The protein below binds the small molecule below.
Small molecule (SMILES): O=C([O-])C(=O)[O-]

Binding-site contacts:
Ligand atom O2 contacts residue ALA209 of chain 1.E at 3.3 Å.
Ligand atom C1 contacts residue THR244 of chain 1.E at 4.2 Å.
Ligand atom O1 contacts residue MET276 of chain 1.E at 4.2 Å.
Ligand atom C2 contacts residue ARG210 of chain 1.E at 4.4 Å.
Ligand atom O1 contacts residue MET207 of chain 1.E at 4.1 Å.
Ligand atom O4 contacts residue ALA209 of chain 1.E at 3.8 Å.
Ligand atom C2 contacts residue ASP212 of chain 1.E at 3.8 Å.
Ligand atom O4 contacts residue MG1 of chain 1.CA at 2.2 Å.
Ligand atom O2 contacts residue GLY211 of chain 1.E at 3.0 Å (h-bond).
Ligand atom O3 contacts residue MG1 of chain 1.CA at 1.9 Å.
Ligand atom O1 contacts residue THR244 of chain 1.E at 3.7 Å.
Ligand atom O1 contacts residue ARG87 of chain 1.E at 4.0 Å.
Ligand atom O1 contacts residue MG1 of chain 1.CA at 4.0 Å.
Ligand atom C1 contacts residue ALA209 of chain 1.E at 3.7 Å (hydrophobic).
Ligand atom O4 contacts residue ASP212 of chain 1.E at 2.8 Å (salt-bridge).
Ligand atom O4 contacts residue GLU188 of chain 1.E at 3.1 Å (salt-bridge).
Ligand atom C1 contacts residue GLU188 of chain 1.E at 3.7 Å.
Ligand atom O1 contacts residue LYS186 of chain 1.E at 3.6 Å (salt-bridge).
Ligand atom O2 contacts residue ASP212 of chain 1.E at 4.0 Å.
Ligand atom O3 contacts residue GLU188 of chain 1.E at 3.1 Å (salt-bridge).
Ligand atom C2 contacts residue GLY211 of chain 1.E at 3.7 Å.
Ligand atom C2 contacts residue THR244 of chain 1.E at 3.6 Å.
Ligand atom O2 contacts residue ARG210 of chain 1.E at 3.5 Å (salt-bridge).
Ligand atom C2 contacts residue GLU188 of chain 1.E at 3.6 Å.
Ligand atom O3 contacts residue LYS186 of chain 1.E at 2.8 Å (salt-bridge).
Ligand atom C1 contacts residue MG1 of chain 1.CA at 2.7 Å.
Ligand atom C2 contacts residue MG1 of chain 1.CA at 2.8 Å.
Ligand atom O3 contacts residue ASP212 of chain 1.E at 3.9 Å.
Ligand atom C1 contacts residue LYS186 of chain 1.E at 3.5 Å.
Ligand atom O2 contacts residue THR244 of chain 1.E at 2.5 Å (h-bond).
Ligand atom O1 contacts residue ALA209 of chain 1.E at 4.1 Å.
Ligand atom O4 contacts residue GLY211 of chain 1.E at 3.6 Å.
Ligand atom C2 contacts residue ALA209 of chain 1.E at 3.5 Å (hydrophobic).
Ligand atom O2 contacts residue MG1 of chain 1.CA at 4.0 Å.
Ligand atom O3 contacts residue ALA209 of chain 1.E at 4.2 Å.

Sequence of chain 1.E:
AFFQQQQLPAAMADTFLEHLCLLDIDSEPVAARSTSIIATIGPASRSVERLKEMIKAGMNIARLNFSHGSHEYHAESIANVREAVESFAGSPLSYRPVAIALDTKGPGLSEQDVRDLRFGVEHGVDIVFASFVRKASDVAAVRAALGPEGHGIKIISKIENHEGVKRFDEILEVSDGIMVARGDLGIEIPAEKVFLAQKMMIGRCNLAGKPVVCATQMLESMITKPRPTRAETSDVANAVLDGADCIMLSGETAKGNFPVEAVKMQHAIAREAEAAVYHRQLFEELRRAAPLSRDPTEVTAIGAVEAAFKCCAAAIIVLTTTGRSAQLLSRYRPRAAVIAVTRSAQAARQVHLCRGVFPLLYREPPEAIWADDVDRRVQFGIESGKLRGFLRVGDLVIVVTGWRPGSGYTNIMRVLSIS